Sequence of chain 1.C:
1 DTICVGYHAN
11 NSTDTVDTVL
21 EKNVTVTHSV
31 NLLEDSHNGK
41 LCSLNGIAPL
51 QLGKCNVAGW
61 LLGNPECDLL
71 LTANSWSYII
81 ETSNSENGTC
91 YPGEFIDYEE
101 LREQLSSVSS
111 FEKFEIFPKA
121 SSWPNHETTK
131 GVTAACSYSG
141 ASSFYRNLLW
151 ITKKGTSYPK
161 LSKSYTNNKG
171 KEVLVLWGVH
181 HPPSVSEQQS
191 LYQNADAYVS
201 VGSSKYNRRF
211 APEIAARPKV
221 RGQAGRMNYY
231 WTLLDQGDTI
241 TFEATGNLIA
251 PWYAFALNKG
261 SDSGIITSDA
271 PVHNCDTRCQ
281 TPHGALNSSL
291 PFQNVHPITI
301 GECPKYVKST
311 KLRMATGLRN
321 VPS

This protein binds this small molecule.
Small molecule (SMILES): CC(=O)N[C@H]1[C@H](O[C@H]2[C@H](O)[C@@H](NC(C)=O)CO[C@@H]2CO[C@@H]2O[C@@H](C)[C@@H](O)[C@@H](O)[C@@H]2O)O[C@H](CO)[C@@H](O)[C@@H]1O

Binding-site contacts:
Ligand atom C8 contacts residue LYS22 of chain 1.C at 3.6 Å.
Ligand atom C5 contacts residue ASN23 of chain 1.C at 4.0 Å.
Ligand atom C7 contacts residue LYS22 of chain 1.C at 4.0 Å.
Ligand atom C3 contacts residue ASN23 of chain 1.C at 3.8 Å.
Ligand atom N2 contacts residue ASN23 of chain 1.C at 3.0 Å (h-bond).
Ligand atom C6 contacts residue ASN23 of chain 1.C at 3.6 Å.
Ligand atom C2 contacts residue ASN23 of chain 1.C at 2.5 Å.
Ligand atom O7 contacts residue ASN23 of chain 1.C at 3.9 Å.
Ligand atom C5 contacts residue ASN23 of chain 1.C at 3.6 Å.
Ligand atom C1 contacts residue ASN23 of chain 1.C at 1.4 Å.
Ligand atom C7 contacts residue ASN23 of chain 1.C at 3.6 Å.
Ligand atom O7 contacts residue LYS22 of chain 1.C at 4.1 Å.
Ligand atom O5 contacts residue ASN23 of chain 1.C at 4.2 Å.
Ligand atom C4 contacts residue ASN23 of chain 1.C at 4.2 Å.
Ligand atom O5 contacts residue ASN23 of chain 1.C at 2.3 Å (h-bond).